Sequence of chain 3.A:
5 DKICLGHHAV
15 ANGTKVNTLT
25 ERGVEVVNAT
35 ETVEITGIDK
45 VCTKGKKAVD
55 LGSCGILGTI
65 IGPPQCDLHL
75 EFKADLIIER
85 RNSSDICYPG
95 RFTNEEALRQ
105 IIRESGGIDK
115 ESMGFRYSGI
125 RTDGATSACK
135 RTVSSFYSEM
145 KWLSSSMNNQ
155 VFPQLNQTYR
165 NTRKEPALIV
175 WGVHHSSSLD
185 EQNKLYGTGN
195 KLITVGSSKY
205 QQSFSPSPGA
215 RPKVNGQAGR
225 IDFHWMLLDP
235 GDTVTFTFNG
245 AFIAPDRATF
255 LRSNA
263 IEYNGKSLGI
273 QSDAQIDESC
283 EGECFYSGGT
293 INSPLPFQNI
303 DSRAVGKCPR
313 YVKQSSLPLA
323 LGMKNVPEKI

The small molecule below binds the protein below.
Small molecule (SMILES): CC(=O)N[C@H]1[C@H](O[C@H]2[C@H](O)[C@@H](NC(C)=O)CO[C@@H]2CO)O[C@H](CO)[C@@H](O)[C@@H]1O

Binding-site contacts:
Ligand atom C2 contacts residue ASN32 of chain 3.A at 2.6 Å.
Ligand atom C1 contacts residue ASN32 of chain 3.A at 1.4 Å.
Ligand atom C8 contacts residue TRP24 of chain 3.B at 4.1 Å (hydrophobic).
Ligand atom C7 contacts residue ASN32 of chain 3.A at 3.0 Å.
Ligand atom C3 contacts residue ASN32 of chain 3.A at 3.9 Å.
Ligand atom O7 contacts residue ASN32 of chain 3.A at 2.4 Å (h-bond).
Ligand atom O6 contacts residue ALA33 of chain 3.A at 3.1 Å (h-bond).
Ligand atom C6 contacts residue ASN32 of chain 3.A at 4.2 Å.
Ligand atom O5 contacts residue LEU323 of chain 3.A at 3.6 Å.
Ligand atom C8 contacts residue ASN32 of chain 3.A at 4.4 Å.
Ligand atom C6 contacts residue THR34 of chain 3.A at 4.4 Å.
Ligand atom C6 contacts residue LEU323 of chain 3.A at 3.7 Å (hydrophobic).
Ligand atom O6 contacts residue THR34 of chain 3.A at 4.3 Å.
Ligand atom O7 contacts residue LEU323 of chain 3.A at 4.1 Å.
Ligand atom O7 contacts residue TRP24 of chain 3.B at 4.1 Å.
Ligand atom C5 contacts residue ASN32 of chain 3.A at 3.5 Å.
Ligand atom N2 contacts residue ASN32 of chain 3.A at 3.0 Å (h-bond).
Ligand atom C6 contacts residue ALA33 of chain 3.A at 4.1 Å (hydrophobic).
Ligand atom C4 contacts residue ASN32 of chain 3.A at 4.2 Å.
Ligand atom C5 contacts residue LEU323 of chain 3.A at 4.2 Å (hydrophobic).
Ligand atom O6 contacts residue LEU323 of chain 3.A at 4.4 Å.
Ligand atom O6 contacts residue ASN32 of chain 3.A at 3.9 Å.
Ligand atom O5 contacts residue ASN32 of chain 3.A at 2.2 Å (h-bond).

Sequence of chain 3.B:
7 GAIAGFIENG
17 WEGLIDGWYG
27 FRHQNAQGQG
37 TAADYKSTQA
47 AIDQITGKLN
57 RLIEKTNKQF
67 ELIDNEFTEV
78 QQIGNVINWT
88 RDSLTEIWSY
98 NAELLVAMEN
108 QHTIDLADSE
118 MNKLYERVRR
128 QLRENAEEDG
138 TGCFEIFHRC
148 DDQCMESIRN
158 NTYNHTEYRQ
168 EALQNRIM